Binding-site contacts:
Ligand atom C03 contacts residue TRP107 of chain 1.A at 4.2 Å (hydrophobic).
Ligand atom S33 contacts residue PRO190 of chain 1.A at 3.9 Å.
Ligand atom C21 contacts residue PRO190 of chain 1.A at 4.4 Å (hydrophobic).
Ligand atom C28 contacts residue LEU77 of chain 1.A at 3.8 Å (hydrophobic).
Ligand atom C22 contacts residue PRO190 of chain 1.A at 4.0 Å (hydrophobic).
Ligand atom C27 contacts residue LEU77 of chain 1.A at 3.8 Å (hydrophobic).
Ligand atom C36 contacts residue LEU191 of chain 1.A at 3.5 Å (hydrophobic).
Ligand atom C30 contacts residue PRO190 of chain 1.A at 4.1 Å (hydrophobic).
Ligand atom C05 contacts residue PHE74 of chain 1.A at 4.4 Å (hydrophobic).
Ligand atom C07 contacts residue LEU108 of chain 1.A at 3.6 Å (hydrophobic).
Ligand atom C04 contacts residue PHE74 of chain 1.A at 4.2 Å (hydrophobic).
Ligand atom C28 contacts residue PHE74 of chain 1.A at 3.7 Å (hydrophobic).
Ligand atom C29 contacts residue ILE42 of chain 1.A at 3.9 Å (hydrophobic).
Ligand atom C36 contacts residue LEU194 of chain 1.A at 3.4 Å (hydrophobic).
Ligand atom C28 contacts residue PHE187 of chain 1.A at 4.2 Å (hydrophobic).
Ligand atom C02 contacts residue TRP107 of chain 1.A at 4.1 Å (hydrophobic).
Ligand atom C09 contacts residue ALA137 of chain 1.A at 4.3 Å (hydrophobic).
Ligand atom C03 contacts residue LEU108 of chain 1.A at 4.2 Å (hydrophobic).
Ligand atom C23 contacts residue LEU81 of chain 1.A at 4.2 Å (hydrophobic).
Ligand atom C05 contacts residue ALA78 of chain 1.A at 4.3 Å (hydrophobic).
Ligand atom C10 contacts residue ALA137 of chain 1.A at 4.2 Å (hydrophobic).
Ligand atom C09 contacts residue LEU108 of chain 1.A at 3.9 Å (hydrophobic).
Ligand atom C27 contacts residue LEU81 of chain 1.A at 3.9 Å (hydrophobic).
Ligand atom C08 contacts residue LEU108 of chain 1.A at 4.2 Å (hydrophobic).
Ligand atom C25 contacts residue ILE42 of chain 1.A at 4.1 Å (hydrophobic).
Ligand atom O35 contacts residue PRO190 of chain 1.A at 3.5 Å.
Ligand atom N32 contacts residue LEU191 of chain 1.A at 4.5 Å.
Ligand atom N32 contacts residue PRO190 of chain 1.A at 3.7 Å.
Ligand atom C10 contacts residue TRP107 of chain 1.A at 4.0 Å (hydrophobic).
Ligand atom C25 contacts residue PHE187 of chain 1.A at 4.0 Å (hydrophobic).
Ligand atom S33 contacts residue LEU194 of chain 1.A at 3.8 Å.
Ligand atom O34 contacts residue LEU194 of chain 1.A at 4.1 Å.
Ligand atom O35 contacts residue LEU194 of chain 1.A at 3.2 Å (h-bond).
Ligand atom C01 contacts residue ILE103 of chain 1.A at 4.3 Å (hydrophobic).
Ligand atom C01 contacts residue TRP107 of chain 1.A at 4.3 Å (hydrophobic).
Ligand atom C09 contacts residue TRP107 of chain 1.A at 4.0 Å (hydrophobic).
Ligand atom C29 contacts residue PHE187 of chain 1.A at 3.7 Å (hydrophobic).
Ligand atom C29 contacts residue PHE74 of chain 1.A at 3.6 Å (hydrophobic).
Ligand atom C36 contacts residue PRO190 of chain 1.A at 3.5 Å (hydrophobic).
Ligand atom C06 contacts residue ILE103 of chain 1.A at 3.5 Å (hydrophobic).

This protein binds this small molecule.
Small molecule (SMILES): CS(=O)(=O)NC(=O)c1ccc(NC(=O)c2cccc(CC3CCCCC3)n2)c(Cc2ccccc2)c1

Sequence of chain 1.A:
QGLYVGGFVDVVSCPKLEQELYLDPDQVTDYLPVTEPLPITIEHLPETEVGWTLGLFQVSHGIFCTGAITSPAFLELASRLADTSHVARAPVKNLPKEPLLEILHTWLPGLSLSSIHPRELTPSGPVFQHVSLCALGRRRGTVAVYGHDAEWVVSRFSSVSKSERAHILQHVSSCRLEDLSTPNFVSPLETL